Sequence of chain 1.B:
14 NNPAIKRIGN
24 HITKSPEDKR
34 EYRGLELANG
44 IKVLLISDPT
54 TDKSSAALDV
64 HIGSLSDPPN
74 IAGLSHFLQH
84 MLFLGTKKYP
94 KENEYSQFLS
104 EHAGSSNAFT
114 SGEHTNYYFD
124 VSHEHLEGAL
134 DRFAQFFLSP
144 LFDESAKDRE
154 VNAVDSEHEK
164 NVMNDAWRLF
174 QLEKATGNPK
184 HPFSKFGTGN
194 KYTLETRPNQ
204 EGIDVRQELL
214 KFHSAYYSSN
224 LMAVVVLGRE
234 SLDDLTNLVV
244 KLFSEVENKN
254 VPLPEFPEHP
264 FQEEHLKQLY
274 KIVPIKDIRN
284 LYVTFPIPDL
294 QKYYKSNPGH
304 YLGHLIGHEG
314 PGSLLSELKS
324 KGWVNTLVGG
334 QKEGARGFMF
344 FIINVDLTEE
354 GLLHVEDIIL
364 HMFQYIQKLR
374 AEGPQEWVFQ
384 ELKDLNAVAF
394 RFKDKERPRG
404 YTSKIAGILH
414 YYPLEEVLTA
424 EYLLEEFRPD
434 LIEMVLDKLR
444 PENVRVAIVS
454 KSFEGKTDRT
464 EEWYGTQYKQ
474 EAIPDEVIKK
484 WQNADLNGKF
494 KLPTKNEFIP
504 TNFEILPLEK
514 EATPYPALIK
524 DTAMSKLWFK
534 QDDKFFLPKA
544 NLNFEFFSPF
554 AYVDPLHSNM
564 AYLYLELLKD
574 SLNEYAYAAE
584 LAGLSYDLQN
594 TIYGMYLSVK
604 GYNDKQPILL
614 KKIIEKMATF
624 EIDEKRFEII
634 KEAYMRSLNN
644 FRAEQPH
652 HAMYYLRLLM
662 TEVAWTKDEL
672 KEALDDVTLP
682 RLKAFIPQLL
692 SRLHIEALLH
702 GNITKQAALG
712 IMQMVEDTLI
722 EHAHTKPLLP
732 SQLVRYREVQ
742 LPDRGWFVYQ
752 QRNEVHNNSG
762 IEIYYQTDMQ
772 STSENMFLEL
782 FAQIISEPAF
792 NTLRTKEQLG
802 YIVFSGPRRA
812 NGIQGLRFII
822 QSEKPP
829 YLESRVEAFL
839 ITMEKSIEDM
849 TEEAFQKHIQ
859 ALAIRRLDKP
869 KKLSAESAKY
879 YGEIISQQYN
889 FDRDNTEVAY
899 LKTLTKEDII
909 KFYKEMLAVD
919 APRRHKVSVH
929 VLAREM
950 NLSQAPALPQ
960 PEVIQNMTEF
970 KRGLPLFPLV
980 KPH

A protein and the small-molecule ligand that binds it are described below.
Small molecule (SMILES): CC(C)C[C@H](NC(=O)[C@@H](NC(=O)[C@H](CC(=O)O)NC(=O)[C@@H](NC(=O)[C@@H](N)CC(C)C)C(C)C)[C@@H](C)O)C(=O)N[C@H](C=O)CCC(N)=O.C[C@H](N)C(=O)N[C@@H](C)C(=O)N[C@@H](C)C=O

Binding-site contacts:
Ligand atom O contacts residue HIS83 of chain 1.B at 3.5 Å (h-bond).
Ligand atom OD1 contacts residue THR191 of chain 1.B at 3.1 Å (h-bond).
Ligand atom O contacts residue GLN82 of chain 1.B at 3.3 Å (h-bond).
Ligand atom O contacts residue ZN1 of chain 1.E at 2.1 Å.
Ligand atom N contacts residue LEU330 of chain 1.B at 2.8 Å (h-bond).
Ligand atom O contacts residue TYR802 of chain 1.B at 3.2 Å (h-bond).
Ligand atom OE1 contacts residue SER109 of chain 1.B at 3.0 Å (h-bond).
Ligand atom O contacts residue VAL331 of chain 1.B at 3.3 Å.
Ligand atom N contacts residue GLU160 of chain 1.B at 3.2 Å (salt-bridge).
Ligand atom N contacts residue GLY310 of chain 1.B at 2.7 Å (h-bond).
Ligand atom CD2 contacts residue HIS83 of chain 1.B at 3.5 Å.
Ligand atom N contacts residue GLU312 of chain 1.B at 2.7 Å (salt-bridge).
Ligand atom CA contacts residue GLU312 of chain 1.B at 3.5 Å.
Ligand atom N contacts residue ASN110 of chain 1.B at 3.1 Å (h-bond).
Ligand atom O contacts residue THR113 of chain 1.B at 2.9 Å (h-bond).
Ligand atom N contacts residue THR113 of chain 1.B at 3.2 Å (h-bond).
Ligand atom O contacts residue TYR802 of chain 1.B at 3.3 Å (h-bond).
Ligand atom CB contacts residue GLN82 of chain 1.B at 3.4 Å.
Ligand atom O contacts residue ARG795 of chain 1.B at 2.8 Å (salt-bridge).
Ligand atom C contacts residue GLY310 of chain 1.B at 3.5 Å.
Ligand atom CG2 contacts residue ASN110 of chain 1.B at 3.5 Å.
Ligand atom C contacts residue TYR802 of chain 1.B at 3.5 Å (hydrophobic).
Ligand atom O contacts residue TYR802 of chain 1.B at 3.2 Å.
Ligand atom C contacts residue GLY332 of chain 1.B at 3.4 Å.
Ligand atom O contacts residue GLY332 of chain 1.B at 3.0 Å (h-bond).
Ligand atom O contacts residue GLU160 of chain 1.B at 3.0 Å (salt-bridge).
Ligand atom N contacts residue PHE173 of chain 1.B at 3.3 Å.
Ligand atom CA contacts residue ALA111 of chain 1.B at 3.4 Å (hydrophobic).
Ligand atom CG2 contacts residue TYR802 of chain 1.B at 3.5 Å (hydrophobic).
Ligand atom CG1 contacts residue PHE112 of chain 1.B at 3.2 Å (hydrophobic).
Ligand atom CA contacts residue GLY310 of chain 1.B at 3.2 Å.
Ligand atom N contacts residue ASN110 of chain 1.B at 3.4 Å (h-bond).
Ligand atom CB contacts residue HIS79 of chain 1.B at 3.5 Å.
Ligand atom C contacts residue TYR802 of chain 1.B at 3.2 Å (hydrophobic).
Ligand atom CA contacts residue GLY332 of chain 1.B at 3.3 Å.
Ligand atom N contacts residue GLY332 of chain 1.B at 2.8 Å (h-bond).
Ligand atom C contacts residue ZN1 of chain 1.E at 3.1 Å.
Ligand atom N contacts residue ALA111 of chain 1.B at 3.2 Å (h-bond).
Ligand atom O contacts residue PHE112 of chain 1.B at 3.1 Å.
Ligand atom CB contacts residue ASN110 of chain 1.B at 3.4 Å.